Sequence of chain 1.A:
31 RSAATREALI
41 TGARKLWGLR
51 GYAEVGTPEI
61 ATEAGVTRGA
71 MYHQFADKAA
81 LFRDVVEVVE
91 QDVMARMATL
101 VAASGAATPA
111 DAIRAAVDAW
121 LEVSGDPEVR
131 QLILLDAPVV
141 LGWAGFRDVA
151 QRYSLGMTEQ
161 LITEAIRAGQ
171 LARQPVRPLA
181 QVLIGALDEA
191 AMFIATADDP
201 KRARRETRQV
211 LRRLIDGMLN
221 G

The small molecule below binds the protein below.
Small molecule (SMILES): O=C(CCC(F)(F)F)N1CCC2(CC1)CC(c1ccccc1)=NO2

Binding-site contacts:
Ligand atom F2 contacts residue PHE146 of chain 1.A at 3.2 Å.
Ligand atom C11 contacts residue TRP120 of chain 1.A at 3.8 Å (hydrophobic).
Ligand atom N1 contacts residue TRP120 of chain 1.A at 3.8 Å.
Ligand atom C4 contacts residue THR158 of chain 1.A at 3.9 Å.
Ligand atom C7 contacts residue ALA116 of chain 1.A at 3.8 Å (hydrophobic).
Ligand atom F contacts residue ILE133 of chain 1.A at 3.8 Å.
Ligand atom F contacts residue LEU134 of chain 1.A at 3.7 Å.
Ligand atom C7 contacts residue VAL117 of chain 1.A at 3.7 Å (hydrophobic).
Ligand atom C8 contacts residue THR158 of chain 1.A at 3.4 Å.
Ligand atom O contacts residue TRP120 of chain 1.A at 3.5 Å.
Ligand atom F contacts residue TRP120 of chain 1.A at 3.8 Å.
Ligand atom C10 contacts residue TRP120 of chain 1.A at 3.7 Å (hydrophobic).
Ligand atom F1 contacts residue ASP188 of chain 1.A at 3.1 Å.
Ligand atom O contacts residue MET97 of chain 1.A at 3.8 Å.
Ligand atom C9 contacts residue MET94 of chain 1.A at 3.8 Å (hydrophobic).
Ligand atom F1 contacts residue PHE146 of chain 1.A at 3.8 Å.
Ligand atom C7 contacts residue ILE113 of chain 1.A at 3.8 Å (hydrophobic).
Ligand atom N contacts residue LEU187 of chain 1.A at 3.9 Å.
Ligand atom N1 contacts residue SER154 of chain 1.A at 3.6 Å (h-bond).
Ligand atom C15 contacts residue ASP188 of chain 1.A at 3.5 Å.
Ligand atom C11 contacts residue SER154 of chain 1.A at 3.3 Å.
Ligand atom C10 contacts residue MET94 of chain 1.A at 3.8 Å (hydrophobic).
Ligand atom O1 contacts residue GLU90 of chain 1.A at 2.8 Å (salt-bridge).
Ligand atom C2 contacts residue LEU187 of chain 1.A at 3.5 Å (hydrophobic).
Ligand atom F2 contacts residue ILE133 of chain 1.A at 3.5 Å.
Ligand atom C6 contacts residue LEU187 of chain 1.A at 3.6 Å (hydrophobic).
Ligand atom C15 contacts residue TRP120 of chain 1.A at 3.7 Å (hydrophobic).
Ligand atom N contacts residue TRP120 of chain 1.A at 3.7 Å.
Ligand atom C3 contacts residue THR158 of chain 1.A at 3.5 Å.
Ligand atom N contacts residue MET97 of chain 1.A at 3.5 Å.
Ligand atom F1 contacts residue ALA150 of chain 1.A at 3.4 Å.
Ligand atom C12 contacts residue TRP120 of chain 1.A at 3.7 Å (hydrophobic).
Ligand atom C12 contacts residue ASP188 of chain 1.A at 3.2 Å.
Ligand atom C6 contacts residue ALA116 of chain 1.A at 3.6 Å (hydrophobic).
Ligand atom C12 contacts residue SER154 of chain 1.A at 3.6 Å.
Ligand atom C1 contacts residue LEU187 of chain 1.A at 3.7 Å (hydrophobic).
Ligand atom C13 contacts residue GLU90 of chain 1.A at 3.8 Å.
Ligand atom O1 contacts residue SER154 of chain 1.A at 3.6 Å (h-bond).
Ligand atom F2 contacts residue ALA150 of chain 1.A at 3.6 Å.
Ligand atom C4 contacts residue LEU161 of chain 1.A at 3.8 Å (hydrophobic).